This small molecule binds to this protein.
Small molecule (SMILES): CCCS(=O)(=O)N1N=Cc2sc(C)cc2B1O

Sequence of chain 1.B:
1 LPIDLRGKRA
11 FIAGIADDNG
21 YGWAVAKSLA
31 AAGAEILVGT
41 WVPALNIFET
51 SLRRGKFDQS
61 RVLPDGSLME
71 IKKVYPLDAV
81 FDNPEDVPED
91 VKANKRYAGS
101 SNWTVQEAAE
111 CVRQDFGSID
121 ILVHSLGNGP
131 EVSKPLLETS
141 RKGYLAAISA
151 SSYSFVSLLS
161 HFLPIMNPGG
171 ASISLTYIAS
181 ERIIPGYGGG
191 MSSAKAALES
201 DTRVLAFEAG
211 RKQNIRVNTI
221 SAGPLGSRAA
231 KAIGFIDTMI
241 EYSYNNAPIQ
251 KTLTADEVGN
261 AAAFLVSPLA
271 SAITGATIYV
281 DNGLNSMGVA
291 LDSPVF

Binding-site contacts:
Ligand atom C14 contacts residue ILE233 of chain 1.B at 3.7 Å (hydrophobic).
Ligand atom O1 contacts residue MET191 of chain 1.B at 3.1 Å.
Ligand atom C12 contacts residue NAD1 of chain 1.E at 3.5 Å.
Ligand atom C16 contacts residue MET191 of chain 1.B at 3.4 Å (hydrophobic).
Ligand atom C13 contacts residue NAD1 of chain 1.E at 3.0 Å.
Ligand atom N2 contacts residue ALA229 of chain 1.B at 3.3 Å.
Ligand atom C15 contacts residue GLY127 of chain 1.B at 3.2 Å.
Ligand atom C14 contacts residue NAD1 of chain 1.E at 3.6 Å.
Ligand atom C8 contacts residue TYR177 of chain 1.B at 3.9 Å (hydrophobic).
Ligand atom C2 contacts residue ALA230 of chain 1.B at 3.7 Å (hydrophobic).
Ligand atom O16 contacts residue LEU126 of chain 1.B at 3.9 Å.
Ligand atom C17 contacts residue ILE233 of chain 1.B at 3.2 Å (hydrophobic).
Ligand atom O16 contacts residue SER151 of chain 1.B at 3.8 Å.
Ligand atom C13 contacts residue TYR187 of chain 1.B at 3.9 Å (hydrophobic).
Ligand atom S15 contacts residue NAD1 of chain 1.E at 3.2 Å (h-bond).
Ligand atom O1 contacts residue LYS195 of chain 1.B at 3.1 Å.
Ligand atom S1 contacts residue ALA230 of chain 1.B at 3.4 Å.
Ligand atom N2 contacts residue NAD1 of chain 1.E at 3.5 Å.
Ligand atom O16 contacts residue GLY127 of chain 1.B at 3.3 Å.
Ligand atom C12 contacts residue TYR187 of chain 1.B at 3.6 Å (hydrophobic).
Ligand atom C15 contacts residue ASN128 of chain 1.B at 3.7 Å.
Ligand atom O16 contacts residue MET191 of chain 1.B at 3.2 Å.
Ligand atom S1 contacts residue ILE233 of chain 1.B at 3.9 Å.
Ligand atom O1 contacts residue NAD1 of chain 1.E at 2.3 Å (h-bond).
Ligand atom S15 contacts residue GLY127 of chain 1.B at 3.6 Å.
Ligand atom N1 contacts residue NAD1 of chain 1.E at 2.6 Å (h-bond).
Ligand atom O15 contacts residue LEU126 of chain 1.B at 3.7 Å.
Ligand atom C7 contacts residue NAD1 of chain 1.E at 3.2 Å.
Ligand atom O16 contacts residue LYS195 of chain 1.B at 3.5 Å (salt-bridge).
Ligand atom O16 contacts residue NAD1 of chain 1.E at 2.8 Å (h-bond).
Ligand atom C16 contacts residue GLY129 of chain 1.B at 3.8 Å.
Ligand atom S1 contacts residue NAD1 of chain 1.E at 3.3 Å.
Ligand atom C8 contacts residue NAD1 of chain 1.E at 3.2 Å.
Ligand atom C16 contacts residue ASN128 of chain 1.B at 3.9 Å.
Ligand atom C2 contacts residue ALA229 of chain 1.B at 3.4 Å (hydrophobic).
Ligand atom O15 contacts residue GLY127 of chain 1.B at 3.3 Å (h-bond).
Ligand atom B1 contacts residue TYR187 of chain 1.B at 3.4 Å.
Ligand atom B1 contacts residue NAD1 of chain 1.E at 2.0 Å.
Ligand atom O15 contacts residue NAD1 of chain 1.E at 3.1 Å.
Ligand atom O1 contacts residue TYR187 of chain 1.B at 2.3 Å (h-bond).